Binding-site contacts:
Ligand atom O contacts residue GLY87 of chain 1.I at 3.5 Å.
Ligand atom C23 contacts residue PHE46 of chain 1.I at 3.8 Å (hydrophobic).
Ligand atom C11 contacts residue GLY87 of chain 1.I at 3.9 Å.
Ligand atom C28 contacts residue PHE46 of chain 1.I at 3.9 Å (hydrophobic).
Ligand atom O4 contacts residue ASN85 of chain 1.I at 3.3 Å (h-bond).
Ligand atom C17 contacts residue GLU45 of chain 1.I at 3.9 Å.
Ligand atom O3 contacts residue ASN85 of chain 1.I at 4.1 Å.
Ligand atom C31 contacts residue ARG88 of chain 1.I at 3.8 Å.
Ligand atom O4 contacts residue GLY87 of chain 1.I at 2.8 Å (h-bond).
Ligand atom C17 contacts residue ALA42 of chain 1.I at 3.3 Å (hydrophobic).
Ligand atom C28 contacts residue PHE54 of chain 1.I at 3.5 Å (hydrophobic).
Ligand atom O contacts residue ASN85 of chain 1.I at 3.4 Å (h-bond).
Ligand atom C30 contacts residue ALA91 of chain 1.I at 3.8 Å (hydrophobic).
Ligand atom C26 contacts residue LEU79 of chain 1.I at 3.8 Å (hydrophobic).
Ligand atom C19 contacts residue GLY87 of chain 1.I at 3.6 Å.
Ligand atom S contacts residue GLY87 of chain 1.I at 4.0 Å.
Ligand atom C9 contacts residue PHE140 of chain 1.I at 3.9 Å (hydrophobic).
Ligand atom C17 contacts residue PHE46 of chain 1.I at 4.0 Å (hydrophobic).
Ligand atom C29 contacts residue PHE46 of chain 1.I at 3.6 Å (hydrophobic).
Ligand atom C9 contacts residue TYR144 of chain 1.I at 3.7 Å (hydrophobic).
Ligand atom C25 contacts residue LEU79 of chain 1.I at 3.7 Å (hydrophobic).
Ligand atom C27 contacts residue PHE54 of chain 1.I at 3.9 Å (hydrophobic).
Ligand atom C13 contacts residue TYR50 of chain 1.I at 3.9 Å (hydrophobic).
Ligand atom O contacts residue ARG88 of chain 1.I at 3.9 Å.
Ligand atom C31 contacts residue GLY87 of chain 1.I at 3.5 Å.
Ligand atom C12 contacts residue TYR50 of chain 1.I at 3.5 Å (hydrophobic).
Ligand atom C30 contacts residue PHE46 of chain 1.I at 3.7 Å (hydrophobic).
Ligand atom C14 contacts residue TYR50 of chain 1.I at 3.9 Å (hydrophobic).
Ligand atom C27 contacts residue ALA53 of chain 1.I at 3.5 Å (hydrophobic).
Ligand atom C28 contacts residue ALA53 of chain 1.I at 3.5 Å (hydrophobic).
Ligand atom C19 contacts residue PHE46 of chain 1.I at 3.9 Å (hydrophobic).
Ligand atom C15 contacts residue GLU45 of chain 1.I at 3.6 Å.
Ligand atom C18 contacts residue GLY87 of chain 1.I at 4.1 Å.
Ligand atom O4 contacts residue TRP86 of chain 1.I at 4.0 Å.
Ligand atom C contacts residue GLY87 of chain 1.I at 3.9 Å.
Ligand atom C10 contacts residue GLY87 of chain 1.I at 4.0 Å.
Ligand atom C18 contacts residue PHE46 of chain 1.I at 4.0 Å (hydrophobic).
Ligand atom C27 contacts residue LEU57 of chain 1.I at 3.9 Å (hydrophobic).
Ligand atom C24 contacts residue PHE46 of chain 1.I at 3.9 Å (hydrophobic).
Ligand atom C6 contacts residue GLY87 of chain 1.I at 4.1 Å.

A small-molecule ligand and the protein it binds are described below.
Small molecule (SMILES): Cc1ccc(CN(C(=O)N[C@@H](CS(=O)(=O)CC2CCCCC2)C(=O)O)C(=O)c2ccc(-c3ccccc3)cc2)cc1

Sequence of chain 1.I:
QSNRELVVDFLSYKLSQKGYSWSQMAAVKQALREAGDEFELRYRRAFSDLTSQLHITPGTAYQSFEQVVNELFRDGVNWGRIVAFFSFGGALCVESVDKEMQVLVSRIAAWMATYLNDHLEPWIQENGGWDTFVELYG